The protein below binds the small molecule below.
Small molecule (SMILES): CC1=C(C(=O)Nc2ccc3n[nH]cc3c2)[C@H](c2ccc(F)cc2)NC(=O)N1

Binding-site contacts:
Ligand atom CAS contacts residue ASN322 of chain 1.A at 3.1 Å.
Ligand atom FBA contacts residue LEU222 of chain 1.A at 3.5 Å.
Ligand atom CAS contacts residue SER334 of chain 1.A at 3.5 Å.
Ligand atom NAQ contacts residue ARG199 of chain 1.A at 3.3 Å (salt-bridge).
Ligand atom NAC contacts residue MET274 of chain 1.A at 3.7 Å.
Ligand atom FBA contacts residue GLY200 of chain 1.A at 2.8 Å.
Ligand atom CAV contacts residue GLY198 of chain 1.A at 3.6 Å.
Ligand atom NAC contacts residue ASP272 of chain 1.A at 3.2 Å (salt-bridge).
Ligand atom OAL contacts residue SER334 of chain 1.A at 3.3 Å (h-bond).
Ligand atom CAG contacts residue LEU324 of chain 1.A at 3.6 Å (hydrophobic).
Ligand atom CAR contacts residue ARG199 of chain 1.A at 3.8 Å.
Ligand atom NAB contacts residue MET274 of chain 1.A at 2.9 Å (h-bond).
Ligand atom CAE contacts residue LEU324 of chain 1.A at 3.7 Å (hydrophobic).
Ligand atom CAH contacts residue LEU324 of chain 1.A at 3.6 Å (hydrophobic).
Ligand atom CAN contacts residue ALA321 of chain 1.A at 3.7 Å (hydrophobic).
Ligand atom CAW contacts residue VAL205 of chain 1.A at 3.7 Å (hydrophobic).
Ligand atom CAX contacts residue GLY200 of chain 1.A at 2.7 Å.
Ligand atom NAC contacts residue ALA218 of chain 1.A at 3.2 Å.
Ligand atom CAZ contacts residue ASP335 of chain 1.A at 3.7 Å.
Ligand atom CAY contacts residue ASP335 of chain 1.A at 3.8 Å.
Ligand atom NAB contacts residue ASP272 of chain 1.A at 3.5 Å (salt-bridge).
Ligand atom CAF contacts residue LEU324 of chain 1.A at 3.7 Å (hydrophobic).
Ligand atom CAA contacts residue MET274 of chain 1.A at 3.1 Å (hydrophobic).
Ligand atom CAS contacts residue ALA321 of chain 1.A at 3.3 Å (hydrophobic).
Ligand atom CAA contacts residue ILE197 of chain 1.A at 3.4 Å (hydrophobic).
Ligand atom CAV contacts residue ARG199 of chain 1.A at 3.3 Å.
Ligand atom CAD contacts residue LEU324 of chain 1.A at 3.7 Å (hydrophobic).
Ligand atom CAU contacts residue ARG199 of chain 1.A at 3.8 Å.
Ligand atom NAB contacts residue ALA218 of chain 1.A at 3.2 Å.
Ligand atom CAI contacts residue LEU324 of chain 1.A at 3.6 Å (hydrophobic).
Ligand atom NAB contacts residue LEU273 of chain 1.A at 3.8 Å.
Ligand atom CAZ contacts residue GLY200 of chain 1.A at 3.8 Å.
Ligand atom CAW contacts residue GLY200 of chain 1.A at 3.2 Å.
Ligand atom NAO contacts residue ASN322 of chain 1.A at 3.8 Å.
Ligand atom NAO contacts residue ALA321 of chain 1.A at 3.5 Å (h-bond).
Ligand atom CAV contacts residue GLY200 of chain 1.A at 3.5 Å.
Ligand atom CAW contacts residue GLY203 of chain 1.A at 3.7 Å.
Ligand atom CAG contacts residue SER334 of chain 1.A at 3.7 Å.
Ligand atom CAW contacts residue ARG199 of chain 1.A at 3.8 Å.
Ligand atom CAY contacts residue GLY200 of chain 1.A at 3.0 Å.

Sequence of chain 1.A:
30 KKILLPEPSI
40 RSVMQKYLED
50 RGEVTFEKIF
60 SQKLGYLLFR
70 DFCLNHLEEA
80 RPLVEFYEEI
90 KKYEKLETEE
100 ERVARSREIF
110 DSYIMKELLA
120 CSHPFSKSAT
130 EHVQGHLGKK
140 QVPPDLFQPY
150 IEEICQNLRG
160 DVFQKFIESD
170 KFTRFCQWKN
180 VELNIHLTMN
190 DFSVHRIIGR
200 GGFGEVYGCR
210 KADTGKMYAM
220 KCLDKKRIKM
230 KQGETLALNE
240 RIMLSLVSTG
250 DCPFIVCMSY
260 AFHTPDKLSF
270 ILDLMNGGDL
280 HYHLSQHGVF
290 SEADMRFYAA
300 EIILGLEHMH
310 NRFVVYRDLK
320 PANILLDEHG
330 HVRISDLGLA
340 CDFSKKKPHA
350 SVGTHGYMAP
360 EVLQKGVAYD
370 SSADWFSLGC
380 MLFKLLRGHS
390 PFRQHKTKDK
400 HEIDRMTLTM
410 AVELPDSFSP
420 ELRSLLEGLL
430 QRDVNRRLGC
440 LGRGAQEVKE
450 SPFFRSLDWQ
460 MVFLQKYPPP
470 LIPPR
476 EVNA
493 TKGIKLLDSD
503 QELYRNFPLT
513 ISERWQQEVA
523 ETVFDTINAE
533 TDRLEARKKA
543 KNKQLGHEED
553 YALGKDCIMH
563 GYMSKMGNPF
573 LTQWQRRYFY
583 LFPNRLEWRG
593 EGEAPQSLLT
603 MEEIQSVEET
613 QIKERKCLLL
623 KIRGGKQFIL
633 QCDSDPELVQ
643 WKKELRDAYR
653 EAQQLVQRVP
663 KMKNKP